Binding-site contacts:
Ligand atom C3 contacts residue ASN19 of chain 28.T at 4.1 Å.
Ligand atom C2 contacts residue ASN19 of chain 28.T at 3.0 Å.
Ligand atom O7 contacts residue ASN19 of chain 28.T at 4.1 Å.
Ligand atom C8 contacts residue ASN19 of chain 28.T at 4.3 Å.
Ligand atom N2 contacts residue ASN19 of chain 28.T at 3.1 Å (h-bond).
Ligand atom C7 contacts residue ASN19 of chain 28.T at 3.6 Å.
Ligand atom C5 contacts residue ASN19 of chain 28.T at 3.8 Å.
Ligand atom C1 contacts residue ASN19 of chain 28.T at 1.7 Å.
Ligand atom O5 contacts residue ASN19 of chain 28.T at 2.8 Å (h-bond).

Sequence of chain 28.T:
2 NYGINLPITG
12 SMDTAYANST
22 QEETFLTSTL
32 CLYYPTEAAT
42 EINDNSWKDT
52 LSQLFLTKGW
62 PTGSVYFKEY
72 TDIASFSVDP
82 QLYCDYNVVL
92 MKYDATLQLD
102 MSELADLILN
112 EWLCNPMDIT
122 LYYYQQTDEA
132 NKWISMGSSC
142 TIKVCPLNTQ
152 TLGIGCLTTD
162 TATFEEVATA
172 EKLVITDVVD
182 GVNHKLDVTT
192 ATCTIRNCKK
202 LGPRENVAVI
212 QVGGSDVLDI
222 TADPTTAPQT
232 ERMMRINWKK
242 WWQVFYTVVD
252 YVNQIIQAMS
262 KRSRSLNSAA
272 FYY

The protein below binds the small molecule below.
Small molecule (SMILES): CC(=O)N[C@H]1[C@H](O[C@H]2[C@H](O)[C@@H](NC(C)=O)CO[C@@H]2CO)O[C@H](CO)[C@@H](O)[C@@H]1O